Binding-site contacts:
Ligand atom O7 contacts residue ASN1153 of chain 1.B at 3.4 Å (h-bond).
Ligand atom C7 contacts residue ASN1153 of chain 1.B at 3.4 Å.
Ligand atom C5 contacts residue ASN1153 of chain 1.B at 3.6 Å.
Ligand atom C4 contacts residue ASN1153 of chain 1.B at 4.2 Å.
Ligand atom C3 contacts residue ASN1153 of chain 1.B at 3.8 Å.
Ligand atom C1 contacts residue ASN1153 of chain 1.B at 1.4 Å.
Ligand atom C2 contacts residue ASN1153 of chain 1.B at 2.5 Å.
Ligand atom O5 contacts residue ASN1153 of chain 1.B at 2.3 Å (h-bond).
Ligand atom N2 contacts residue ASN1153 of chain 1.B at 2.9 Å (h-bond).

This small molecule binds to this protein.
Small molecule (SMILES): CC(=O)N[C@H]1[C@H](O[C@H]2[C@H](O)[C@@H](NC(C)=O)CO[C@@H]2CO)O[C@H](CO)[C@@H](O)[C@@H]1O

Sequence of chain 1.B:
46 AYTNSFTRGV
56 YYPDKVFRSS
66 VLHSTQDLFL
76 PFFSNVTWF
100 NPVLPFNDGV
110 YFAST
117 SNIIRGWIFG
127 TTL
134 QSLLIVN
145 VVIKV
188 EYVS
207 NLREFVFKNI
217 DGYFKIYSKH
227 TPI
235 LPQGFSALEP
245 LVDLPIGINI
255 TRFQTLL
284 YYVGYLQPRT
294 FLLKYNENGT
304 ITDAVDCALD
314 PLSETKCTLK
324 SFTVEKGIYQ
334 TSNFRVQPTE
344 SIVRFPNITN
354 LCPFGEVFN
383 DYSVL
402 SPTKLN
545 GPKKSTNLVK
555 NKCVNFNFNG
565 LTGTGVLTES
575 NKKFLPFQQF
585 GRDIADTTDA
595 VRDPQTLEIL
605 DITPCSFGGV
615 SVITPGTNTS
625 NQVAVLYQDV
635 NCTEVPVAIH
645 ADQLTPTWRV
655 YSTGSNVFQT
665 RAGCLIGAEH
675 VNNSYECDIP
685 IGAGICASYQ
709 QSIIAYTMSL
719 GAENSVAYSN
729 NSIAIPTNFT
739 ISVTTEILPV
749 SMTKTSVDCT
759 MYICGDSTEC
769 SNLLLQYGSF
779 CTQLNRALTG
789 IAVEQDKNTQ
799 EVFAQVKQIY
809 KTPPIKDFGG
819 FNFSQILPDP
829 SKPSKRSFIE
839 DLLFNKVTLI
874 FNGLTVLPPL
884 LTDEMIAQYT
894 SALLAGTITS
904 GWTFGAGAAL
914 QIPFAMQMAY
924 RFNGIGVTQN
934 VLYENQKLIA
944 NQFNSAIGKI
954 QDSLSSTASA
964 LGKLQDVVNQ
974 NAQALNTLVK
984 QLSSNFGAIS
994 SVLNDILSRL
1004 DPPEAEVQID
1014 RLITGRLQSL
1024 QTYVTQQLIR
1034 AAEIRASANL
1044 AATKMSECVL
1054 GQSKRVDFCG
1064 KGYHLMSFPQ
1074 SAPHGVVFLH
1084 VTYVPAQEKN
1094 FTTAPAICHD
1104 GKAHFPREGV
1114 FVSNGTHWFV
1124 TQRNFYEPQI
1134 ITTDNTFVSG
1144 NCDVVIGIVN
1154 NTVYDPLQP